Binding-site contacts:
Ligand atom C5 contacts residue ASP25 of chain 1.B at 3.2 Å.
Ligand atom C4 contacts residue ASP25 of chain 1.A at 2.9 Å.
Ligand atom O5 contacts residue ASP25 of chain 1.A at 3.0 Å (salt-bridge).
Ligand atom N26 contacts residue GLY48 of chain 1.A at 3.2 Å (h-bond).
Ligand atom C5 contacts residue ASP25 of chain 1.A at 3.5 Å.
Ligand atom C65 contacts residue VAL82 of chain 1.A at 3.5 Å (hydrophobic).
Ligand atom O4 contacts residue GLY27 of chain 1.A at 3.2 Å.
Ligand atom C35 contacts residue VAL82 of chain 1.B at 3.5 Å (hydrophobic).
Ligand atom C67 contacts residue ILE50 of chain 1.B at 3.7 Å (hydrophobic).
Ligand atom O26 contacts residue ASP29 of chain 1.A at 3.5 Å (salt-bridge).
Ligand atom C61 contacts residue ASP25 of chain 1.A at 3.6 Å.
Ligand atom C31 contacts residue ASP25 of chain 1.B at 3.7 Å.
Ligand atom C21 contacts residue GLY48 of chain 1.A at 3.1 Å.
Ligand atom O1 contacts residue GLY49 of chain 1.B at 3.7 Å.
Ligand atom N27 contacts residue GLY48 of chain 1.A at 3.1 Å (h-bond).
Ligand atom C63 contacts residue GLY27 of chain 1.B at 3.6 Å.
Ligand atom C31 contacts residue ILE84 of chain 1.B at 3.7 Å (hydrophobic).
Ligand atom C66 contacts residue ILE50 of chain 1.B at 3.7 Å (hydrophobic).
Ligand atom C34 contacts residue VAL82 of chain 1.B at 3.7 Å (hydrophobic).
Ligand atom O4 contacts residue ALA28 of chain 1.A at 3.2 Å (h-bond).
Ligand atom O4 contacts residue ASP25 of chain 1.B at 2.9 Å (salt-bridge).
Ligand atom C66 contacts residue VAL82 of chain 1.A at 3.6 Å (hydrophobic).
Ligand atom O5 contacts residue GLY27 of chain 1.B at 3.2 Å.
Ligand atom C25 contacts residue ILE50 of chain 1.B at 3.4 Å (hydrophobic).
Ligand atom O5 contacts residue ALA28 of chain 1.B at 3.4 Å (h-bond).
Ligand atom C64 contacts residue VAL82 of chain 1.A at 3.7 Å (hydrophobic).
Ligand atom C24 contacts residue ALA28 of chain 1.A at 3.5 Å (hydrophobic).
Ligand atom C71 contacts residue GLY48 of chain 1.B at 3.7 Å.
Ligand atom O1 contacts residue ILE50 of chain 1.B at 3.2 Å (h-bond).
Ligand atom O26 contacts residue ASP30 of chain 1.A at 3.3 Å (salt-bridge).
Ligand atom C23 contacts residue ALA28 of chain 1.A at 3.7 Å (hydrophobic).
Ligand atom S29 contacts residue ASP29 of chain 1.A at 3.7 Å.
Ligand atom C2 contacts residue GLY49 of chain 1.A at 3.5 Å.
Ligand atom O4 contacts residue ASP25 of chain 1.A at 2.9 Å (salt-bridge).
Ligand atom O1 contacts residue ILE50 of chain 1.A at 3.7 Å.
Ligand atom O5 contacts residue ASP25 of chain 1.B at 2.8 Å (salt-bridge).
Ligand atom C4 contacts residue ASP25 of chain 1.B at 3.7 Å.
Ligand atom C24 contacts residue VAL32 of chain 1.A at 3.7 Å (hydrophobic).
Ligand atom C66 contacts residue GLY49 of chain 1.B at 3.5 Å.
Ligand atom C37 contacts residue GLY27 of chain 1.A at 3.7 Å.

Sequence of chain 1.B:
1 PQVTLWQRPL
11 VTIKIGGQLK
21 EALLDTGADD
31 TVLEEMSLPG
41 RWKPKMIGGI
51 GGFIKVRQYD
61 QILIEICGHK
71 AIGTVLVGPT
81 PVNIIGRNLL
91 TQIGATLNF

A small-molecule ligand and the protein it binds are described below.
Small molecule (SMILES): O=C(Nc1nccs1)c1cccc(CN2C(=O)N(CC3CC3)[C@H](Cc3ccccc3)[C@H](O)[C@@H](O)[C@H]2Cc2ccccc2)c1

Sequence of chain 1.A:
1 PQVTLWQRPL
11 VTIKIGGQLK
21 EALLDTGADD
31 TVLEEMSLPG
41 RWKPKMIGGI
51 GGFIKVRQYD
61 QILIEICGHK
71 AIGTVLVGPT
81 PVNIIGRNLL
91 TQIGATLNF